Binding-site contacts:
Ligand atom O7 contacts residue ASN174 of chain 1.D at 3.0 Å (h-bond).
Ligand atom C1 contacts residue ASN174 of chain 1.D at 1.4 Å.
Ligand atom O5 contacts residue ASN174 of chain 1.D at 2.3 Å (h-bond).
Ligand atom C8 contacts residue LYS167 of chain 1.D at 4.0 Å.
Ligand atom C1 contacts residue GLN138 of chain 1.D at 4.2 Å.
Ligand atom C8 contacts residue GLU140 of chain 1.D at 3.8 Å.
Ligand atom C5 contacts residue ASN174 of chain 1.D at 3.6 Å.
Ligand atom O3 contacts residue LYS167 of chain 1.D at 2.8 Å (salt-bridge).
Ligand atom C5 contacts residue THR176 of chain 1.D at 4.3 Å.
Ligand atom C7 contacts residue LYS167 of chain 1.D at 3.5 Å.
Ligand atom O7 contacts residue ASN165 of chain 1.D at 4.4 Å.
Ligand atom C3 contacts residue LYS167 of chain 1.D at 3.8 Å.
Ligand atom O5 contacts residue GLN138 of chain 1.D at 4.5 Å.
Ligand atom O6 contacts residue THR176 of chain 1.D at 4.4 Å.
Ligand atom O7 contacts residue LYS167 of chain 1.D at 3.1 Å (salt-bridge).
Ligand atom C7 contacts residue ASN174 of chain 1.D at 3.2 Å.
Ligand atom C2 contacts residue ASN174 of chain 1.D at 2.4 Å.
Ligand atom O7 contacts residue SER166 of chain 1.D at 3.7 Å.
Ligand atom C2 contacts residue LYS167 of chain 1.D at 3.7 Å.
Ligand atom C6 contacts residue THR176 of chain 1.D at 3.8 Å.
Ligand atom N2 contacts residue LYS167 of chain 1.D at 3.5 Å (salt-bridge).
Ligand atom C8 contacts residue SER166 of chain 1.D at 3.8 Å.
Ligand atom C7 contacts residue SER166 of chain 1.D at 4.0 Å.
Ligand atom N2 contacts residue ASN174 of chain 1.D at 3.0 Å (h-bond).
Ligand atom C3 contacts residue ASN174 of chain 1.D at 3.8 Å.
Ligand atom O5 contacts residue THR176 of chain 1.D at 3.9 Å.
Ligand atom C4 contacts residue ASN174 of chain 1.D at 4.1 Å.
Ligand atom C8 contacts residue ARG168 of chain 1.D at 3.8 Å.

Sequence of chain 1.D:
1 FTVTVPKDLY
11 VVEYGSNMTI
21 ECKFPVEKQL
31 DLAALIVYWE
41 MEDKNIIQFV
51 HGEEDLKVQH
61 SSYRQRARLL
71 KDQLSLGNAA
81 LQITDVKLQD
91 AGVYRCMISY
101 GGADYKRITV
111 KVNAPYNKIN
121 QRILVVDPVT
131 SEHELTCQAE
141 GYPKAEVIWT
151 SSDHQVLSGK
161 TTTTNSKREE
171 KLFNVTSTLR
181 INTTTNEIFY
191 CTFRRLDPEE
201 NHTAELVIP

A small-molecule ligand and the protein it binds are described below.
Small molecule (SMILES): CC(=O)N[C@@H]1[C@@H](O)[C@H](O)[C@@H](CO)O[C@H]1O